Sequence of chain 1.I:
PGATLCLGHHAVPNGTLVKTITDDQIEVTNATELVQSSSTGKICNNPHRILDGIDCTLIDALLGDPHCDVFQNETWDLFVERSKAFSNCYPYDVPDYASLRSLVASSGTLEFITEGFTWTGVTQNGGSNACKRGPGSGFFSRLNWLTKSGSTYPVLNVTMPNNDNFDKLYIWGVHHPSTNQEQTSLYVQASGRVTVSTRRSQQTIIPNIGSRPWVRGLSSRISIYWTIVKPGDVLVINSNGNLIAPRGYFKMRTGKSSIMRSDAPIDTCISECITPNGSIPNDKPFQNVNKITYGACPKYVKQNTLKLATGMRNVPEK

A small-molecule ligand and the protein it binds are described below.
Small molecule (SMILES): CC(=O)N[C@H]1[C@H](O[C@H]2[C@H](O)[C@@H](NC(C)=O)CO[C@@H]2CO)O[C@H](CO)[C@@H](O[C@@H]2O[C@H](CO[C@H]3O[C@H](CO)[C@@H](O)[C@H](O)[C@@H]3O)[C@@H](O)[C@H](O)[C@@H]2O)[C@@H]1O

Sequence of chain 1.K:
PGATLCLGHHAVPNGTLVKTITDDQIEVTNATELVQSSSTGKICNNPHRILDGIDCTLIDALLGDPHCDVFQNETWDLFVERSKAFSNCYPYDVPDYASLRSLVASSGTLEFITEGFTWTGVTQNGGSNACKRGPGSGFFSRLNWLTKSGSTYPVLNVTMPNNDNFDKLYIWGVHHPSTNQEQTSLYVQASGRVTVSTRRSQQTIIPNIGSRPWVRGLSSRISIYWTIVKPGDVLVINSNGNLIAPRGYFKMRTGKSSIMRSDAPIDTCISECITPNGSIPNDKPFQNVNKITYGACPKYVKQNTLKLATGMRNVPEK

Binding-site contacts:
Ligand atom C8 contacts residue THR161 of chain 1.I at 3.8 Å.
Ligand atom C8 contacts residue VAL236 of chain 1.I at 4.0 Å (hydrophobic).
Ligand atom O6 contacts residue TRP216 of chain 1.K at 4.0 Å.
Ligand atom C5 contacts residue ASN159 of chain 1.I at 3.6 Å.
Ligand atom C4 contacts residue ASN159 of chain 1.I at 4.2 Å.
Ligand atom C3 contacts residue TRP216 of chain 1.K at 4.4 Å (hydrophobic).
Ligand atom C8 contacts residue SER213 of chain 1.K at 4.3 Å.
Ligand atom O7 contacts residue ASN159 of chain 1.I at 3.5 Å (h-bond).
Ligand atom C6 contacts residue THR161 of chain 1.I at 3.6 Å.
Ligand atom N2 contacts residue ASN159 of chain 1.I at 2.6 Å (h-bond).
Ligand atom C7 contacts residue TRP216 of chain 1.K at 4.1 Å (hydrophobic).
Ligand atom O4 contacts residue TRP216 of chain 1.K at 4.4 Å.
Ligand atom O3 contacts residue TRP216 of chain 1.K at 4.1 Å.
Ligand atom N2 contacts residue TRP216 of chain 1.K at 4.4 Å.
Ligand atom C3 contacts residue ASN159 of chain 1.I at 3.6 Å.
Ligand atom O7 contacts residue TRP216 of chain 1.K at 3.1 Å (h-bond).
Ligand atom C1 contacts residue TRP216 of chain 1.K at 4.5 Å (hydrophobic).
Ligand atom C7 contacts residue ASN159 of chain 1.I at 3.2 Å.
Ligand atom C1 contacts residue SER213 of chain 1.K at 4.4 Å.
Ligand atom C4 contacts residue TRP216 of chain 1.K at 4.2 Å (hydrophobic).
Ligand atom C5 contacts residue TRP216 of chain 1.K at 4.1 Å (hydrophobic).
Ligand atom N2 contacts residue SER213 of chain 1.K at 3.8 Å.
Ligand atom C2 contacts residue ASN159 of chain 1.I at 2.2 Å.
Ligand atom O6 contacts residue THR161 of chain 1.I at 3.4 Å.
Ligand atom C1 contacts residue TRP216 of chain 1.K at 4.5 Å (hydrophobic).
Ligand atom C2 contacts residue TRP216 of chain 1.K at 3.7 Å (hydrophobic).
Ligand atom C1 contacts residue ASN159 of chain 1.I at 1.4 Å.
Ligand atom O5 contacts residue TRP216 of chain 1.K at 4.2 Å.
Ligand atom C8 contacts residue ASN159 of chain 1.I at 4.2 Å.
Ligand atom O7 contacts residue PRO215 of chain 1.K at 3.8 Å.
Ligand atom C6 contacts residue TRP216 of chain 1.K at 4.2 Å (hydrophobic).
Ligand atom O5 contacts residue ASN159 of chain 1.I at 2.4 Å (h-bond).